Binding-site contacts:
Ligand atom C1 contacts residue CYS600 of chain 1.A at 3.1 Å (hydrophobic).
Ligand atom C3 contacts residue ARG530 of chain 1.A at 3.5 Å.
Ligand atom O4 contacts residue CYS78 of chain 1.A at 2.8 Å (h-bond).
Ligand atom C3 contacts residue CYS78 of chain 1.A at 3.2 Å (hydrophobic).
Ligand atom NI contacts residue CYS600 of chain 1.A at 2.6 Å.
Ligand atom FE contacts residue CYS600 of chain 1.A at 2.4 Å.
Ligand atom O4 contacts residue CYS597 of chain 1.A at 2.7 Å.
Ligand atom C2 contacts residue CYS600 of chain 1.A at 3.0 Å (hydrophobic).
Ligand atom FE contacts residue CYS78 of chain 1.A at 2.3 Å.
Ligand atom N3 contacts residue CYS78 of chain 1.A at 3.6 Å.
Ligand atom N3 contacts residue PRO529 of chain 1.A at 3.2 Å (h-bond).
Ligand atom O1 contacts residue LEU533 of chain 1.A at 3.1 Å.
Ligand atom N2 contacts residue THR553 of chain 1.A at 2.9 Å (h-bond).
Ligand atom O1 contacts residue PRO552 of chain 1.A at 3.3 Å.
Ligand atom C3 contacts residue ALA528 of chain 1.A at 3.9 Å (hydrophobic).
Ligand atom N2 contacts residue PRO552 of chain 1.A at 3.5 Å.
Ligand atom C1 contacts residue VAL551 of chain 1.A at 3.3 Å (hydrophobic).
Ligand atom N3 contacts residue ALA528 of chain 1.A at 3.4 Å.
Ligand atom N3 contacts residue ARG530 of chain 1.A at 2.9 Å (salt-bridge).
Ligand atom C2 contacts residue THR553 of chain 1.A at 3.9 Å.
Ligand atom O4 contacts residue ARG530 of chain 1.A at 3.1 Å (salt-bridge).
Ligand atom C1 contacts residue HIS82 of chain 1.A at 3.3 Å.
Ligand atom C1 contacts residue CYS81 of chain 1.A at 3.5 Å (hydrophobic).
Ligand atom C2 contacts residue VAL551 of chain 1.A at 3.6 Å (hydrophobic).
Ligand atom N2 contacts residue CYS600 of chain 1.A at 3.4 Å.
Ligand atom C2 contacts residue PRO552 of chain 1.A at 3.7 Å (hydrophobic).
Ligand atom C2 contacts residue CYS597 of chain 1.A at 3.9 Å (hydrophobic).
Ligand atom O1 contacts residue CYS81 of chain 1.A at 3.5 Å (h-bond).
Ligand atom NI contacts residue CYS78 of chain 1.A at 2.4 Å.
Ligand atom NI contacts residue CYS75 of chain 1.A at 2.2 Å.
Ligand atom O4 contacts residue CYS600 of chain 1.A at 3.1 Å (h-bond).
Ligand atom NI contacts residue CYS597 of chain 1.A at 2.2 Å.
Ligand atom O1 contacts residue HIS82 of chain 1.A at 3.2 Å.
Ligand atom C1 contacts residue CYS78 of chain 1.A at 3.3 Å (hydrophobic).
Ligand atom O1 contacts residue ALA528 of chain 1.A at 3.8 Å.
Ligand atom O1 contacts residue VAL551 of chain 1.A at 3.3 Å.
Ligand atom N2 contacts residue ARG530 of chain 1.A at 3.7 Å.
Ligand atom C2 contacts residue ARG530 of chain 1.A at 3.6 Å.
Ligand atom C1 contacts residue PRO552 of chain 1.A at 3.6 Å (hydrophobic).
Ligand atom N2 contacts residue VAL551 of chain 1.A at 3.6 Å.

A protein and the small-molecule ligand that binds it are described below.
Small molecule (SMILES): N#C[Fe](C#N)(C#[O+])O[Ni]

Sequence of chain 1.A:
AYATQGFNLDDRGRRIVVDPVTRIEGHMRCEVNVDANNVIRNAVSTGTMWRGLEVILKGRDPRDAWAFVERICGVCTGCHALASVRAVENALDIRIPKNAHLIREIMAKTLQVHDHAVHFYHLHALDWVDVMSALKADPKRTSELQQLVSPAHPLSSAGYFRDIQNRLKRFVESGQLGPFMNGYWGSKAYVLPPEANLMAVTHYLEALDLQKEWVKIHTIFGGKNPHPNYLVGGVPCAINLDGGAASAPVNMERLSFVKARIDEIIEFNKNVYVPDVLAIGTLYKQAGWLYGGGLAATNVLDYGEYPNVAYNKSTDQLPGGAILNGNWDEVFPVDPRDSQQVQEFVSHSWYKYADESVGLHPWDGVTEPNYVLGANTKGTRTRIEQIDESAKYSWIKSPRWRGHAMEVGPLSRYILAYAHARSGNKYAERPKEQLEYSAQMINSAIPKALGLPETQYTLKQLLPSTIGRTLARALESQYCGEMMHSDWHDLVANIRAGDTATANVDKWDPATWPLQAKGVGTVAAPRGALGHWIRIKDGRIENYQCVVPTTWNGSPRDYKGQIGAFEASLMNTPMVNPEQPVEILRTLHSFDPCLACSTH